Sequence of chain 12.C:
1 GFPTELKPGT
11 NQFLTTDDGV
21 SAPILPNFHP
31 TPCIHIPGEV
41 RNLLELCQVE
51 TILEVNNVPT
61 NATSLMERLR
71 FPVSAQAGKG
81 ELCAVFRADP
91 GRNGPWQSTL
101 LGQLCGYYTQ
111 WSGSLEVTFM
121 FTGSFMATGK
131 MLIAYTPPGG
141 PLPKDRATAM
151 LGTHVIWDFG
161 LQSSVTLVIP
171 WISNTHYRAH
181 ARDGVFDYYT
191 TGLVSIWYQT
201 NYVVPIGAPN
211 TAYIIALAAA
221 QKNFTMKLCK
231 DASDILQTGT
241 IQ

Sequence of chain 12.A:
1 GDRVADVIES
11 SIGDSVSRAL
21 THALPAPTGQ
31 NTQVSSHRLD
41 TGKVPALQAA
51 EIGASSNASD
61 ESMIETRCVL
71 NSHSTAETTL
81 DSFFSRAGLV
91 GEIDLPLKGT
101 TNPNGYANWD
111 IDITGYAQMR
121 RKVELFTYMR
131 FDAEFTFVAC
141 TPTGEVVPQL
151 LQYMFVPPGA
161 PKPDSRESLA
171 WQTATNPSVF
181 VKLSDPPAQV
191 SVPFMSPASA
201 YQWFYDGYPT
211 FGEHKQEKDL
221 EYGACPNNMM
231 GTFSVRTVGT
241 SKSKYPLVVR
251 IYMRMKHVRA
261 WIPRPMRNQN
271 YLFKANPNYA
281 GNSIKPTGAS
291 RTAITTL

A protein and the small-molecule ligand that binds it are described below.
Small molecule (SMILES): C[C@H](CCOc1ccc(I)cc1)CCN1CCN(c2ccncc2)C1=O

Binding-site contacts:
Ligand atom CAI contacts residue PHE155 of chain 12.A at 3.5 Å (hydrophobic).
Ligand atom NAZ contacts residue ASN228 of chain 12.A at 3.9 Å.
Ligand atom CAK contacts residue PHE155 of chain 12.A at 3.5 Å (hydrophobic).
Ligand atom OAB contacts residue ILE113 of chain 12.A at 3.3 Å (h-bond).
Ligand atom CAD contacts residue GLN202 of chain 12.A at 3.6 Å.
Ligand atom CAQ contacts residue ASN228 of chain 12.A at 3.6 Å.
Ligand atom CAP contacts residue TYR201 of chain 12.A at 3.5 Å (hydrophobic).
Ligand atom CAV contacts residue VAL192 of chain 12.A at 3.9 Å (hydrophobic).
Ligand atom CAA contacts residue PHE135 of chain 12.A at 3.8 Å (hydrophobic).
Ligand atom CAQ contacts residue TRP203 of chain 12.A at 3.4 Å (hydrophobic).
Ligand atom CAL contacts residue ILE111 of chain 12.A at 3.5 Å (hydrophobic).
Ligand atom CAH contacts residue VAL192 of chain 12.A at 3.9 Å (hydrophobic).
Ligand atom CAE contacts residue THR114 of chain 12.A at 3.5 Å.
Ligand atom CAF contacts residue GLN202 of chain 12.A at 3.6 Å.
Ligand atom CAI contacts residue ILE24 of chain 12.C at 3.7 Å (hydrophobic).
Ligand atom OAS contacts residue VAL192 of chain 12.A at 3.9 Å.
Ligand atom CAK contacts residue MET195 of chain 12.A at 3.8 Å (hydrophobic).
Ligand atom NAZ contacts residue TRP203 of chain 12.A at 3.2 Å.
Ligand atom CAG contacts residue ASP112 of chain 12.A at 3.5 Å.
Ligand atom CAG contacts residue THR114 of chain 12.A at 3.9 Å.
Ligand atom CAX contacts residue ILE111 of chain 12.A at 3.9 Å (hydrophobic).
Ligand atom CAF contacts residue ASN228 of chain 12.A at 3.2 Å.
Ligand atom CAT contacts residue TRP203 of chain 12.A at 3.4 Å (hydrophobic).
Ligand atom OAB contacts residue ASP112 of chain 12.A at 3.6 Å.
Ligand atom CAV contacts residue ILE111 of chain 12.A at 3.9 Å (hydrophobic).
Ligand atom CAL contacts residue PHE135 of chain 12.A at 3.7 Å (hydrophobic).
Ligand atom CAM contacts residue ILE111 of chain 12.A at 3.6 Å (hydrophobic).
Ligand atom CAE contacts residue ASP112 of chain 12.A at 3.6 Å.
Ligand atom CAQ contacts residue TYR201 of chain 12.A at 3.7 Å (hydrophobic).
Ligand atom NAY contacts residue TRP203 of chain 12.A at 3.7 Å.
Ligand atom CAD contacts residue ASN228 of chain 12.A at 3.5 Å.
Ligand atom CAW contacts residue TRP203 of chain 12.A at 3.4 Å (hydrophobic).
Ligand atom CAG contacts residue TRP203 of chain 12.A at 3.9 Å (hydrophobic).
Ligand atom CAW contacts residue ASN228 of chain 12.A at 3.7 Å.
Ligand atom OAB contacts residue TRP203 of chain 12.A at 3.7 Å.
Ligand atom CAV contacts residue MET195 of chain 12.A at 3.9 Å (hydrophobic).
Ligand atom CAJ contacts residue PHE135 of chain 12.A at 3.8 Å (hydrophobic).
Ligand atom CAF contacts residue TRP203 of chain 12.A at 3.6 Å (hydrophobic).
Ligand atom OAS contacts residue MET195 of chain 12.A at 3.1 Å.
Ligand atom CAM contacts residue MET195 of chain 12.A at 4.0 Å (hydrophobic).